Binding-site contacts:
Ligand atom C2 contacts residue ASN613 of chain 1.C at 2.4 Å.
Ligand atom O6 contacts residue ASN613 of chain 1.C at 4.5 Å.
Ligand atom C7 contacts residue ASN613 of chain 1.C at 3.7 Å.
Ligand atom C1 contacts residue ASN613 of chain 1.C at 1.4 Å.
Ligand atom N2 contacts residue ASN613 of chain 1.C at 2.9 Å (h-bond).
Ligand atom C6 contacts residue THR615 of chain 1.C at 3.8 Å.
Ligand atom C1 contacts residue THR615 of chain 1.C at 3.9 Å.
Ligand atom O5 contacts residue ASN613 of chain 1.C at 2.4 Å (h-bond).
Ligand atom C3 contacts residue ASN613 of chain 1.C at 3.8 Å.
Ligand atom O7 contacts residue ASN613 of chain 1.C at 4.0 Å.
Ligand atom O6 contacts residue THR615 of chain 1.C at 2.9 Å (h-bond).
Ligand atom C4 contacts residue ASN613 of chain 1.C at 4.2 Å.
Ligand atom C5 contacts residue ASN613 of chain 1.C at 3.7 Å.
Ligand atom C5 contacts residue THR615 of chain 1.C at 3.6 Å.
Ligand atom O5 contacts residue THR615 of chain 1.C at 3.3 Å (h-bond).

Sequence of chain 1.C:
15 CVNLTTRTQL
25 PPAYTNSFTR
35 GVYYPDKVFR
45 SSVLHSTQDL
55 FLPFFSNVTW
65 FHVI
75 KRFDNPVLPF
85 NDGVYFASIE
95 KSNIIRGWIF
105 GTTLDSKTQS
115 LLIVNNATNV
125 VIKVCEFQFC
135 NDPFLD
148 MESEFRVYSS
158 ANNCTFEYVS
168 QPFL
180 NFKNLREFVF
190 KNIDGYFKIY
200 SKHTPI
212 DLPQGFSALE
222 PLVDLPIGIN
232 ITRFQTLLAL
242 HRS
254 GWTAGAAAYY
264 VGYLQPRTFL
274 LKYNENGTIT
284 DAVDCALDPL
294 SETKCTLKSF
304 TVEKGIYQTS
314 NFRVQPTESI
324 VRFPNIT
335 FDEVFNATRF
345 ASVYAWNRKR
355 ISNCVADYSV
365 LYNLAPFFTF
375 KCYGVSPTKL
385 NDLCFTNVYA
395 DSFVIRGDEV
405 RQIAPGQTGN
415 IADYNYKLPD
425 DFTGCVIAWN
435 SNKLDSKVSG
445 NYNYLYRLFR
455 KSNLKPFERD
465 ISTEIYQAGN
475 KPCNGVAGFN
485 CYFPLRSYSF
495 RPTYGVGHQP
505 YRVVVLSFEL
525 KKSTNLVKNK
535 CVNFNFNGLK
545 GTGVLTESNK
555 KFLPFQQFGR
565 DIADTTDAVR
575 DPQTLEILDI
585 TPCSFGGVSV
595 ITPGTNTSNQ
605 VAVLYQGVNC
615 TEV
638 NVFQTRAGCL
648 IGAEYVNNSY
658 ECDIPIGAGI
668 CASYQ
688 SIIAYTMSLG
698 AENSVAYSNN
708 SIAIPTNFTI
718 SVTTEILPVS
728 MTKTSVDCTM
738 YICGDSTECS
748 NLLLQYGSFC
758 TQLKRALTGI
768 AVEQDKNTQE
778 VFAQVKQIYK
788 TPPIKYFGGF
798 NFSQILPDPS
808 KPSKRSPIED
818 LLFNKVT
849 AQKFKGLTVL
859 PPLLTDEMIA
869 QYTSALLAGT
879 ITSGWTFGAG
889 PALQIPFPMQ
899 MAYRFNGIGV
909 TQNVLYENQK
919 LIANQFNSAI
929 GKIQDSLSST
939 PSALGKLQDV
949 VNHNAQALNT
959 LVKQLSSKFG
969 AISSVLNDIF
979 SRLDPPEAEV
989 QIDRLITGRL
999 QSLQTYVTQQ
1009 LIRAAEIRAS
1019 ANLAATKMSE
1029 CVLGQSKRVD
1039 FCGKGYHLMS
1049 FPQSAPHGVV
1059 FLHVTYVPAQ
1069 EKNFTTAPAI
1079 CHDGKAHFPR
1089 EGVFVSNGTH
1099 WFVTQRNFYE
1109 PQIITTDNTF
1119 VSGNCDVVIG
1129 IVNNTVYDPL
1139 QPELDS

A small-molecule ligand and the protein it binds are described below.
Small molecule (SMILES): CC(=O)N[C@@H]1[C@@H](O)[C@H](O)[C@@H](CO)O[C@H]1O